Sequence of chain 1.A:
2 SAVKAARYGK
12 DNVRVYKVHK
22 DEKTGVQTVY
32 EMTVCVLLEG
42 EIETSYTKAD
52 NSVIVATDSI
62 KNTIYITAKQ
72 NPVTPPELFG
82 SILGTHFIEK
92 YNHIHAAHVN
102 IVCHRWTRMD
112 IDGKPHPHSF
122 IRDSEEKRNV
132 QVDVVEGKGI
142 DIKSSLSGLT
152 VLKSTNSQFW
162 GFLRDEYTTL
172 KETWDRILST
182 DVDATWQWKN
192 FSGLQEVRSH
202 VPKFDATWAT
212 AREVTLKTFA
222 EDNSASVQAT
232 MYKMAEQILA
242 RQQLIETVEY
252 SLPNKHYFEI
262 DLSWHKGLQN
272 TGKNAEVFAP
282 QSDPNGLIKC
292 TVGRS

Sequence of chain 2.A:
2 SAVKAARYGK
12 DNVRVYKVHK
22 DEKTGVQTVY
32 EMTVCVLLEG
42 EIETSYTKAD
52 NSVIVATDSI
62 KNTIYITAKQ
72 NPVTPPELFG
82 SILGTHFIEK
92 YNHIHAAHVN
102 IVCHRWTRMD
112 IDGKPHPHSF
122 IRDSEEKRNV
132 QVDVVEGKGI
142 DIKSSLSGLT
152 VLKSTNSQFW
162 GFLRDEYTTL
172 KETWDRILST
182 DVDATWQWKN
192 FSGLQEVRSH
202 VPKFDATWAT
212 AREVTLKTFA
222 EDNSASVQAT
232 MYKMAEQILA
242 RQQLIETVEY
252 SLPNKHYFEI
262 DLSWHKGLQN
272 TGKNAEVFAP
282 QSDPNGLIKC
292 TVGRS

Binding-site contacts:
Ligand atom O6 contacts residue THR58 of chain 2.A at 3.9 Å.
Ligand atom N3 contacts residue PHE160 of chain 1.A at 3.7 Å.
Ligand atom N3 contacts residue ARG177 of chain 1.A at 3.0 Å (salt-bridge).
Ligand atom N9 contacts residue THR58 of chain 2.A at 4.0 Å.
Ligand atom N9 contacts residue ARG177 of chain 1.A at 4.0 Å.
Ligand atom C4 contacts residue PHE160 of chain 1.A at 3.4 Å (hydrophobic).
Ligand atom O2 contacts residue ASN255 of chain 1.A at 4.1 Å.
Ligand atom C4 contacts residue ASN255 of chain 1.A at 3.9 Å.
Ligand atom N3 contacts residue ASN255 of chain 1.A at 3.4 Å (h-bond).
Ligand atom N1 contacts residue PHE160 of chain 1.A at 3.6 Å.
Ligand atom C4 contacts residue ARG177 of chain 1.A at 3.8 Å.
Ligand atom N8 contacts residue ALA57 of chain 2.A at 3.8 Å.
Ligand atom O6 contacts residue GLN229 of chain 1.A at 2.8 Å (h-bond).
Ligand atom O2 contacts residue PHE160 of chain 1.A at 3.9 Å.
Ligand atom C6 contacts residue GLN229 of chain 1.A at 3.6 Å.
Ligand atom N9 contacts residue PHE160 of chain 1.A at 3.5 Å.
Ligand atom N7 contacts residue THR58 of chain 2.A at 2.8 Å (h-bond).
Ligand atom O2 contacts residue VAL228 of chain 1.A at 2.9 Å (h-bond).
Ligand atom C6 contacts residue PHE160 of chain 1.A at 3.6 Å (hydrophobic).
Ligand atom C5 contacts residue PHE160 of chain 1.A at 3.4 Å (hydrophobic).
Ligand atom N7 contacts residue PHE160 of chain 1.A at 3.7 Å.
Ligand atom O2 contacts residue ARG177 of chain 1.A at 2.9 Å (salt-bridge).
Ligand atom O2 contacts residue GLN229 of chain 1.A at 3.7 Å.
Ligand atom C2 contacts residue GLN229 of chain 1.A at 3.8 Å.
Ligand atom O2 contacts residue SER227 of chain 1.A at 3.5 Å.
Ligand atom C2 contacts residue PHE160 of chain 1.A at 3.7 Å (hydrophobic).
Ligand atom C5 contacts residue THR58 of chain 2.A at 3.9 Å.
Ligand atom N8 contacts residue LEU171 of chain 1.A at 3.8 Å.
Ligand atom O6 contacts residue ILE55 of chain 2.A at 3.5 Å.
Ligand atom N9 contacts residue LEU171 of chain 1.A at 4.0 Å.
Ligand atom C2 contacts residue ARG177 of chain 1.A at 3.6 Å.
Ligand atom O6 contacts residue TYR9 of chain 2.A at 3.8 Å.
Ligand atom N8 contacts residue ASP59 of chain 2.A at 3.9 Å.
Ligand atom N7 contacts residue ALA57 of chain 2.A at 3.6 Å.
Ligand atom C2 contacts residue VAL228 of chain 1.A at 4.0 Å (hydrophobic).
Ligand atom O6 contacts residue PHE160 of chain 1.A at 4.1 Å.
Ligand atom N8 contacts residue PHE160 of chain 1.A at 3.6 Å.
Ligand atom C2 contacts residue ASN255 of chain 1.A at 3.9 Å.
Ligand atom N1 contacts residue GLN229 of chain 1.A at 2.9 Å (h-bond).
Ligand atom N8 contacts residue THR58 of chain 2.A at 3.2 Å (h-bond).

The protein below binds the small molecule below.
Small molecule (SMILES): O=c1[nH]c(=O)c2nn[nH]c2[nH]1